Sequence of chain 1.D:
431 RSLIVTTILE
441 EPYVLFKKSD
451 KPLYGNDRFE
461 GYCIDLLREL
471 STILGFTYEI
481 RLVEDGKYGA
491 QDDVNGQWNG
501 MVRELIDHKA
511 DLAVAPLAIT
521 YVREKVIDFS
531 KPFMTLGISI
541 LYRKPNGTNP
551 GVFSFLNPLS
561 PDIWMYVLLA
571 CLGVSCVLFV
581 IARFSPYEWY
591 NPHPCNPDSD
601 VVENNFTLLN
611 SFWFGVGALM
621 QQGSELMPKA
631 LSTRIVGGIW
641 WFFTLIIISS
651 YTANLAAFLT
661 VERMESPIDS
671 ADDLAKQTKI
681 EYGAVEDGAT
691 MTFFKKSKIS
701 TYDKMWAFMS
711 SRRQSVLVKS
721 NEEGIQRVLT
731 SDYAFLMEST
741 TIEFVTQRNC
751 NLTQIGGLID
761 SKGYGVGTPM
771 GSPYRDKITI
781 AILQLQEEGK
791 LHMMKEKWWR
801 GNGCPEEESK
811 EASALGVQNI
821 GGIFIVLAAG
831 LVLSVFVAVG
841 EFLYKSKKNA

Binding-site contacts:
Ligand atom CAH contacts residue PHE533 of chain 1.D at 3.8 Å (hydrophobic).
Ligand atom OAB contacts residue PRO532 of chain 1.D at 3.7 Å.
Ligand atom CAD contacts residue THR535 of chain 1.D at 3.5 Å.
Ligand atom NAO contacts residue GLN786 of chain 1.D at 4.1 Å.
Ligand atom CAN contacts residue PRO532 of chain 1.D at 3.9 Å (hydrophobic).
Ligand atom NAJ contacts residue LEU783 of chain 1.D at 3.5 Å.
Ligand atom FAC contacts residue MET534 of chain 1.A at 3.8 Å.
Ligand atom FAC contacts residue PRO532 of chain 1.A at 3.4 Å.
Ligand atom CAG contacts residue PHE533 of chain 1.D at 3.2 Å (hydrophobic).
Ligand atom CAI contacts residue PRO532 of chain 1.D at 3.4 Å (hydrophobic).
Ligand atom CAD contacts residue LYS762 of chain 1.A at 3.1 Å.
Ligand atom CAN contacts residue GLN786 of chain 1.D at 3.9 Å.
Ligand atom CAL contacts residue SER761 of chain 1.A at 3.6 Å.
Ligand atom NAO contacts residue SER761 of chain 1.A at 3.7 Å.
Ligand atom NAJ contacts residue PRO532 of chain 1.D at 3.0 Å (h-bond).
Ligand atom FAC contacts residue LYS762 of chain 1.A at 3.4 Å.
Ligand atom OAA contacts residue ILE519 of chain 1.A at 3.2 Å (h-bond).
Ligand atom CAD contacts residue SER761 of chain 1.A at 3.6 Å.
Ligand atom CAE contacts residue SER761 of chain 1.A at 3.2 Å.
Ligand atom OAA contacts residue LEU783 of chain 1.D at 3.8 Å.
Ligand atom CAE contacts residue THR535 of chain 1.D at 3.6 Å.
Ligand atom CAF contacts residue LYS762 of chain 1.A at 4.0 Å.
Ligand atom CAN contacts residue SER761 of chain 1.A at 4.0 Å.
Ligand atom OAB contacts residue LYS531 of chain 1.D at 3.3 Å.
Ligand atom NAO contacts residue PRO532 of chain 1.D at 3.7 Å.
Ligand atom SAP contacts residue LEU783 of chain 1.D at 4.0 Å.
Ligand atom CAF contacts residue PRO532 of chain 1.A at 3.5 Å (hydrophobic).
Ligand atom CAH contacts residue GLN786 of chain 1.D at 3.6 Å.
Ligand atom CAK contacts residue GLY763 of chain 1.A at 3.6 Å.
Ligand atom FAC contacts residue GLY763 of chain 1.A at 3.3 Å.
Ligand atom CAK contacts residue PRO532 of chain 1.A at 3.9 Å (hydrophobic).
Ligand atom CAG contacts residue MET534 of chain 1.D at 3.9 Å (hydrophobic).
Ligand atom FAC contacts residue THR535 of chain 1.A at 3.3 Å.
Ligand atom CAI contacts residue GLN786 of chain 1.D at 3.9 Å.
Ligand atom CAG contacts residue PRO532 of chain 1.D at 4.1 Å (hydrophobic).
Ligand atom CAK contacts residue LYS762 of chain 1.A at 3.2 Å.
Ligand atom SAP contacts residue PRO532 of chain 1.D at 4.1 Å.
Ligand atom CAG contacts residue THR535 of chain 1.D at 4.1 Å.
Ligand atom CAF contacts residue GLY763 of chain 1.A at 3.8 Å.
Ligand atom CAE contacts residue LYS762 of chain 1.A at 3.8 Å.

This small molecule binds to this protein.
Small molecule (SMILES): O=S1(=O)NCN(C2CC2)c2ccc(F)cc21

Sequence of chain 1.A:
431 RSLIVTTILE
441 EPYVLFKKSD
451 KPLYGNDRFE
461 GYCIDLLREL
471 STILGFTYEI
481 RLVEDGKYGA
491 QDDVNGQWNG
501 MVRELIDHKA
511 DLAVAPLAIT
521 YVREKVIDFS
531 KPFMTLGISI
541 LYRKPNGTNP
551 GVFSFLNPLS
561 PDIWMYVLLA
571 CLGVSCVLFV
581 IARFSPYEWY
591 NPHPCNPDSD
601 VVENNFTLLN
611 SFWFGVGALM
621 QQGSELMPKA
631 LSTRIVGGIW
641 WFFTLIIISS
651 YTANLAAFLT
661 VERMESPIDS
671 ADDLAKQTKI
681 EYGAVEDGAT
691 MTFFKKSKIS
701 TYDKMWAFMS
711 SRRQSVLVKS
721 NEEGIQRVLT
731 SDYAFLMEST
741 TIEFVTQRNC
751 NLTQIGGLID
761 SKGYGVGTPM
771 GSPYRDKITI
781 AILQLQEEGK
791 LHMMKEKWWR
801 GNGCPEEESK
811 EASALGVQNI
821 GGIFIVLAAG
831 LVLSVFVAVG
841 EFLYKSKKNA